Binding-site contacts:
Ligand atom C17 contacts residue TYR233 of chain 1.I at 4.3 Å (hydrophobic).
Ligand atom C22 contacts residue ILE229 of chain 1.I at 4.0 Å (hydrophobic).
Ligand atom C11 contacts residue LEU101 of chain 1.I at 4.3 Å (hydrophobic).
Ligand atom C7 contacts residue TYR233 of chain 1.I at 4.5 Å (hydrophobic).
Ligand atom C6 contacts residue CLR1 of chain 1.OB at 4.3 Å.
Ligand atom C11 contacts residue PTY1 of chain 1.KB at 3.4 Å.
Ligand atom C27 contacts residue LEU226 of chain 1.I at 4.3 Å (hydrophobic).
Ligand atom C27 contacts residue PTY1 of chain 1.KB at 3.2 Å.
Ligand atom C15 contacts residue TYR233 of chain 1.I at 4.2 Å (hydrophobic).
Ligand atom C1 contacts residue LEU101 of chain 1.I at 4.0 Å (hydrophobic).
Ligand atom C25 contacts residue LEU226 of chain 1.I at 4.1 Å (hydrophobic).
Ligand atom C9 contacts residue LEU101 of chain 1.I at 4.5 Å (hydrophobic).
Ligand atom C24 contacts residue PTY1 of chain 1.KB at 4.4 Å.
Ligand atom C27 contacts residue PHE116 of chain 1.I at 3.9 Å (hydrophobic).
Ligand atom C23 contacts residue ILE229 of chain 1.I at 4.5 Å (hydrophobic).
Ligand atom C20 contacts residue PTY1 of chain 1.KB at 3.9 Å.
Ligand atom O1 contacts residue PTY1 of chain 1.KB at 4.0 Å.
Ligand atom C12 contacts residue PTY1 of chain 1.KB at 3.2 Å.
Ligand atom C2 contacts residue PTY1 of chain 1.KB at 4.3 Å.
Ligand atom C24 contacts residue LEU226 of chain 1.I at 4.2 Å (hydrophobic).
Ligand atom C24 contacts residue TYR230 of chain 1.I at 4.1 Å (hydrophobic).
Ligand atom C25 contacts residue PTY1 of chain 1.KB at 4.2 Å.
Ligand atom C15 contacts residue CLR1 of chain 1.OB at 4.2 Å.
Ligand atom C21 contacts residue PTY1 of chain 1.KB at 3.5 Å.
Ligand atom C12 contacts residue LEU101 of chain 1.I at 4.5 Å (hydrophobic).
Ligand atom C16 contacts residue TYR233 of chain 1.I at 4.1 Å (hydrophobic).
Ligand atom C26 contacts residue PTY1 of chain 1.KB at 4.3 Å.
Ligand atom C7 contacts residue CLR1 of chain 1.OB at 3.8 Å.
Ligand atom C21 contacts residue TYR230 of chain 1.I at 3.4 Å (hydrophobic).
Ligand atom C1 contacts residue PTY1 of chain 1.KB at 3.9 Å.

Sequence of chain 1.I:
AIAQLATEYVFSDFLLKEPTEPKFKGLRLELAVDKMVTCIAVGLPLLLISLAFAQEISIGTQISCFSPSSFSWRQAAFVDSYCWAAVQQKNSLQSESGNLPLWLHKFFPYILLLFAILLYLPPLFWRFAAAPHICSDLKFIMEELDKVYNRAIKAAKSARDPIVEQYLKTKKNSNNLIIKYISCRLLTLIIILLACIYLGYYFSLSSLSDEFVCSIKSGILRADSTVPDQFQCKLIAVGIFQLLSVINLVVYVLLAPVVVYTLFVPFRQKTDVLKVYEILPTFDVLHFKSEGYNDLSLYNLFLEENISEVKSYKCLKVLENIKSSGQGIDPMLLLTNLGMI

A small-molecule ligand and the protein it binds are described below.
Small molecule (SMILES): CC(C)CCC[C@@H](C)[C@H]1CC[C@H]2[C@@H]3CC=C4C[C@@H](O)CC[C@]4(C)[C@H]3CC[C@]12C